This protein binds this small molecule.
Small molecule (SMILES): N[C@@H](Cc1ccccc1)C(=O)NCC=O

Sequence of chain 4.MA:
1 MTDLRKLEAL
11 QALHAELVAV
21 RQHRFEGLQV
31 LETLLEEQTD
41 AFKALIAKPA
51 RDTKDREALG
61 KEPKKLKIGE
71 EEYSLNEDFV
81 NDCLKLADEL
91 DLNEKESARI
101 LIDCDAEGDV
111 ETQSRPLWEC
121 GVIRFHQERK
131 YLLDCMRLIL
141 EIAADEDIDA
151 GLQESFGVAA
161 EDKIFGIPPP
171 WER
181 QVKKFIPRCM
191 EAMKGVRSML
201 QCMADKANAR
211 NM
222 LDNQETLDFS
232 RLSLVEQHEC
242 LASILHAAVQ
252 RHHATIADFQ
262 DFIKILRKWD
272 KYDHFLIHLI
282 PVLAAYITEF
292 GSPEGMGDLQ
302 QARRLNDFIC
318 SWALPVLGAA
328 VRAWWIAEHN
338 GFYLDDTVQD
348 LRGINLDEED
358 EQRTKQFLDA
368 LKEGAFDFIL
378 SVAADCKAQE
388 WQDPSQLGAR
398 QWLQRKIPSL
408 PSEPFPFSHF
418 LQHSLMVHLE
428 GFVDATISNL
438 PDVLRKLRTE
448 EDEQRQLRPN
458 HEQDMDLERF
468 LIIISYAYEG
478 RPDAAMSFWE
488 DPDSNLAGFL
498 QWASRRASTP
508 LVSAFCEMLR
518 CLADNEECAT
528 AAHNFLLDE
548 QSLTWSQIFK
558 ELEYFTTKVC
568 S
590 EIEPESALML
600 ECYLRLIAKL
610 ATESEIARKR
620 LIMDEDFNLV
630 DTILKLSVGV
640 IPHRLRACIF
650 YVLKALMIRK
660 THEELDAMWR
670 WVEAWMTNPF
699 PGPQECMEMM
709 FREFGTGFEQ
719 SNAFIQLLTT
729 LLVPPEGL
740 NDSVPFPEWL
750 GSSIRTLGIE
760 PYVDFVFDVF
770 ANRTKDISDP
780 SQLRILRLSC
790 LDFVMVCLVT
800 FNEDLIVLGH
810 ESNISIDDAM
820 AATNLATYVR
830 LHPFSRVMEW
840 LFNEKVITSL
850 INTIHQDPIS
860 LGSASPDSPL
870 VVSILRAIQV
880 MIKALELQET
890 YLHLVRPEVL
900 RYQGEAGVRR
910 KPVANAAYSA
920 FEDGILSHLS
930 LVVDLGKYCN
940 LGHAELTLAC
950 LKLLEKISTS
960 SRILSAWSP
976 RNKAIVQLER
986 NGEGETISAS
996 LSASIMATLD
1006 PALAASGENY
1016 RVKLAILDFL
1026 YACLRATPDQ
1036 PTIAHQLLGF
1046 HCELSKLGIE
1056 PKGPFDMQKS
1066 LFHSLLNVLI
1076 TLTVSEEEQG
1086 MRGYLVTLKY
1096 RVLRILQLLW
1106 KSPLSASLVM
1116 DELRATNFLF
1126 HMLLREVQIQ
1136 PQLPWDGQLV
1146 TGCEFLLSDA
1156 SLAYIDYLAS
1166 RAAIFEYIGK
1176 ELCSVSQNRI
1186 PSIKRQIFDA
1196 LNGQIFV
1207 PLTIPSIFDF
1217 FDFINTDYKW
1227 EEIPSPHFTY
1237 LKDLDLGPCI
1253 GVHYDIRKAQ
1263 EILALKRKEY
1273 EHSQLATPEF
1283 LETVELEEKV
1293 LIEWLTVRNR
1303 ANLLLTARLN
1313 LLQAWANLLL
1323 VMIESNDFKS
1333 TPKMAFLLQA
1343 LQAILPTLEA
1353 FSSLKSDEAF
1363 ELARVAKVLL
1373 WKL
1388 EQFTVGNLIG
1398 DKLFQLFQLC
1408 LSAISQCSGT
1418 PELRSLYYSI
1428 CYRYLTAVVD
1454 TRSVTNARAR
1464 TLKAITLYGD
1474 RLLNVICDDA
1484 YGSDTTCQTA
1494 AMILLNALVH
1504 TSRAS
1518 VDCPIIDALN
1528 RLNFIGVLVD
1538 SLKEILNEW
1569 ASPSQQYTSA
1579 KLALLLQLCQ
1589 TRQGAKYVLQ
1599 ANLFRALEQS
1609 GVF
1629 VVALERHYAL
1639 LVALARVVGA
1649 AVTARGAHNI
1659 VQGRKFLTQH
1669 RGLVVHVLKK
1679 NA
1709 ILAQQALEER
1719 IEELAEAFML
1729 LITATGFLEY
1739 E

Binding-site contacts:
Ligand atom CE2 contacts residue ARG442 of chain 4.MA at 3.6 Å.
Ligand atom CD1 contacts residue PRO438 of chain 4.MA at 4.4 Å (hydrophobic).
Ligand atom CD1 contacts residue ILE434 of chain 4.MA at 4.1 Å (hydrophobic).
Ligand atom CA contacts residue ARG442 of chain 4.MA at 3.6 Å.
Ligand atom CB contacts residue PHE496 of chain 4.MA at 3.9 Å (hydrophobic).
Ligand atom CE1 contacts residue PRO438 of chain 4.MA at 3.8 Å (hydrophobic).
Ligand atom CZ contacts residue PRO438 of chain 4.MA at 3.4 Å (hydrophobic).
Ligand atom CD2 contacts residue ARG442 of chain 4.MA at 3.5 Å.
Ligand atom O contacts residue ARG442 of chain 4.MA at 4.3 Å.
Ligand atom CB contacts residue GLY495 of chain 4.MA at 3.9 Å.
Ligand atom C contacts residue ASN492 of chain 4.MA at 4.0 Å.
Ligand atom N contacts residue ASN492 of chain 4.MA at 3.3 Å (h-bond).
Ligand atom CB contacts residue ASN492 of chain 4.MA at 3.8 Å.
Ligand atom CD1 contacts residue PHE496 of chain 4.MA at 3.7 Å (hydrophobic).
Ligand atom CE2 contacts residue PRO438 of chain 4.MA at 3.7 Å (hydrophobic).
Ligand atom CD1 contacts residue ASN492 of chain 4.MA at 3.9 Å.
Ligand atom C contacts residue ARG442 of chain 4.MA at 4.4 Å.
Ligand atom N contacts residue ARG442 of chain 4.MA at 4.2 Å.
Ligand atom CE1 contacts residue PHE496 of chain 4.MA at 3.6 Å (hydrophobic).
Ligand atom CD2 contacts residue PRO438 of chain 4.MA at 4.4 Å (hydrophobic).
Ligand atom N contacts residue SER491 of chain 4.MA at 4.1 Å.
Ligand atom CE1 contacts residue ILE434 of chain 4.MA at 3.9 Å (hydrophobic).
Ligand atom CG contacts residue GLY495 of chain 4.MA at 4.4 Å.
Ligand atom CG contacts residue ASN492 of chain 4.MA at 4.3 Å.
Ligand atom O contacts residue ASN492 of chain 4.MA at 4.2 Å.
Ligand atom CZ contacts residue PHE496 of chain 4.MA at 3.9 Å (hydrophobic).
Ligand atom O contacts residue PRO438 of chain 4.MA at 4.0 Å.
Ligand atom CG contacts residue PHE496 of chain 4.MA at 4.0 Å (hydrophobic).
Ligand atom CA contacts residue ASN492 of chain 4.MA at 3.3 Å.